Sequence of chain 1.X:
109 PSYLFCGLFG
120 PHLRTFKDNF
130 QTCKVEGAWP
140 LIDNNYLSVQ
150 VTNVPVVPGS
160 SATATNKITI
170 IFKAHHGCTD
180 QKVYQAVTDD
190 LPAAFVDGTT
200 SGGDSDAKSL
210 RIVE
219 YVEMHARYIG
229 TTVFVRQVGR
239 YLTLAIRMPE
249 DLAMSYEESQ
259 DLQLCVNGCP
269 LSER

A small-molecule ligand and the protein it binds are described below.
Small molecule (SMILES): NC(=O)C[C@H](NC(=O)[C@H](CS)NC(=O)[C@@H]1CCCN1)C(=O)N[C@H](C=O)Cc1ccc(O)cc1

Binding-site contacts:
Ligand atom N contacts residue ARG225 of chain 1.X at 3.1 Å (salt-bridge).
Ligand atom CA contacts residue ARG225 of chain 1.X at 3.7 Å.
Ligand atom CB contacts residue TYR226 of chain 1.X at 4.1 Å (hydrophobic).
Ligand atom SG contacts residue GLY176 of chain 1.X at 3.4 Å (h-bond).
Ligand atom CZ contacts residue ASP249 of chain 1.X at 3.4 Å.
Ligand atom CB contacts residue CYS177 of chain 1.X at 3.0 Å (hydrophobic).
Ligand atom CE1 contacts residue PRO247 of chain 1.X at 4.1 Å (hydrophobic).
Ligand atom CB contacts residue SER208 of chain 1.X at 3.7 Å.
Ligand atom CE2 contacts residue PRO109 of chain 1.X at 3.7 Å (hydrophobic).
Ligand atom CA contacts residue ARG225 of chain 1.X at 4.0 Å.
Ligand atom OH contacts residue PRO247 of chain 1.X at 3.5 Å.
Ligand atom C contacts residue TYR226 of chain 1.X at 3.8 Å (hydrophobic).
Ligand atom CE1 contacts residue ASP249 of chain 1.X at 3.7 Å.
Ligand atom CD1 contacts residue LEU250 of chain 1.X at 3.6 Å (hydrophobic).
Ligand atom SG contacts residue CYS177 of chain 1.X at 2.0 Å (h-bond).
Ligand atom CA contacts residue TYR226 of chain 1.X at 4.2 Å (hydrophobic).
Ligand atom C contacts residue ARG225 of chain 1.X at 3.9 Å.
Ligand atom OD1 contacts residue ARG225 of chain 1.X at 3.5 Å.
Ligand atom N contacts residue TYR226 of chain 1.X at 3.8 Å.
Ligand atom CB contacts residue GLY228 of chain 1.X at 3.4 Å.
Ligand atom CD2 contacts residue GLY228 of chain 1.X at 4.3 Å.
Ligand atom CG contacts residue GLY228 of chain 1.X at 4.0 Å.
Ligand atom CB contacts residue ILE227 of chain 1.X at 3.9 Å (hydrophobic).
Ligand atom OH contacts residue ASP249 of chain 1.X at 2.5 Å (salt-bridge).
Ligand atom O contacts residue TYR226 of chain 1.X at 3.1 Å.
Ligand atom N contacts residue TYR226 of chain 1.X at 4.2 Å.
Ligand atom CA contacts residue CYS177 of chain 1.X at 3.6 Å (hydrophobic).
Ligand atom CE1 contacts residue LEU250 of chain 1.X at 3.7 Å (hydrophobic).
Ligand atom OH contacts residue PRO109 of chain 1.X at 4.2 Å.
Ligand atom CZ contacts residue PRO247 of chain 1.X at 3.5 Å (hydrophobic).
Ligand atom C contacts residue TYR226 of chain 1.X at 4.4 Å (hydrophobic).
Ligand atom CA contacts residue TYR226 of chain 1.X at 3.9 Å (hydrophobic).
Ligand atom CG contacts residue PRO247 of chain 1.X at 4.3 Å (hydrophobic).
Ligand atom CB contacts residue TYR226 of chain 1.X at 3.8 Å (hydrophobic).
Ligand atom SG contacts residue SER208 of chain 1.X at 3.9 Å.
Ligand atom CD2 contacts residue PRO247 of chain 1.X at 3.9 Å (hydrophobic).
Ligand atom CG contacts residue ARG225 of chain 1.X at 4.2 Å.
Ligand atom CG contacts residue ILE227 of chain 1.X at 4.2 Å (hydrophobic).
Ligand atom CB contacts residue ARG225 of chain 1.X at 3.6 Å.
Ligand atom CE2 contacts residue PRO247 of chain 1.X at 3.6 Å (hydrophobic).